Binding-site contacts:
Ligand atom N6 contacts residue CYS4958 of chain 1.C at 3.8 Å.
Ligand atom N9 contacts residue MET4954 of chain 1.C at 3.8 Å.
Ligand atom N7 contacts residue PHE4959 of chain 1.C at 3.3 Å (h-bond).
Ligand atom O4' contacts residue MET4954 of chain 1.C at 3.3 Å (h-bond).
Ligand atom O3G contacts residue LYS4211 of chain 1.C at 4.1 Å.
Ligand atom C6 contacts residue HIS4983 of chain 1.C at 3.8 Å.
Ligand atom N9 contacts residue THR4979 of chain 1.C at 3.9 Å.
Ligand atom PG contacts residue ARG4215 of chain 1.C at 4.1 Å.
Ligand atom N7 contacts residue MET4954 of chain 1.C at 4.1 Å.
Ligand atom N6 contacts residue ILE4960 of chain 1.C at 3.8 Å.
Ligand atom C1' contacts residue MET4954 of chain 1.C at 3.5 Å (hydrophobic).
Ligand atom N1 contacts residue HIS4983 of chain 1.C at 3.9 Å.
Ligand atom N1 contacts residue THR4979 of chain 1.C at 3.6 Å.
Ligand atom C2 contacts residue ASN4984 of chain 1.C at 3.7 Å.
Ligand atom C8 contacts residue THR4979 of chain 1.C at 3.5 Å.
Ligand atom N1 contacts residue LEU4985 of chain 1.C at 3.5 Å (h-bond).
Ligand atom O2A contacts residue LYS4214 of chain 1.C at 3.7 Å.
Ligand atom O3A contacts residue LYS4214 of chain 1.C at 4.0 Å.
Ligand atom C8 contacts residue MET4954 of chain 1.C at 3.2 Å (hydrophobic).
Ligand atom C5 contacts residue PHE4959 of chain 1.C at 4.1 Å (hydrophobic).
Ligand atom C8 contacts residue LYS4957 of chain 1.C at 3.5 Å.
Ligand atom N6 contacts residue HIS4983 of chain 1.C at 3.0 Å (h-bond).
Ligand atom O2G contacts residue LYS4214 of chain 1.C at 3.3 Å (salt-bridge).
Ligand atom C2 contacts residue LEU4985 of chain 1.C at 3.6 Å (hydrophobic).
Ligand atom N6 contacts residue PHE4959 of chain 1.C at 3.7 Å.
Ligand atom N7 contacts residue CYS4958 of chain 1.C at 3.6 Å.
Ligand atom C5 contacts residue THR4979 of chain 1.C at 3.7 Å.
Ligand atom C5 contacts residue MET4954 of chain 1.C at 4.0 Å (hydrophobic).
Ligand atom C2 contacts residue THR4979 of chain 1.C at 3.9 Å.
Ligand atom C5' contacts residue MET4954 of chain 1.C at 3.8 Å (hydrophobic).
Ligand atom C4' contacts residue MET4954 of chain 1.C at 4.0 Å (hydrophobic).
Ligand atom O3G contacts residue ARG4215 of chain 1.C at 2.9 Å (salt-bridge).
Ligand atom N7 contacts residue THR4979 of chain 1.C at 3.5 Å.
Ligand atom N1 contacts residue ASN4984 of chain 1.C at 3.8 Å.
Ligand atom N7 contacts residue LYS4957 of chain 1.C at 3.6 Å.
Ligand atom C4 contacts residue MET4954 of chain 1.C at 4.0 Å (hydrophobic).
Ligand atom C6 contacts residue THR4979 of chain 1.C at 4.1 Å.
Ligand atom O2' contacts residue THR4979 of chain 1.C at 3.9 Å.
Ligand atom O2G contacts residue LYS4211 of chain 1.C at 3.2 Å (salt-bridge).
Ligand atom C4 contacts residue THR4979 of chain 1.C at 3.7 Å.

Sequence of chain 1.C:
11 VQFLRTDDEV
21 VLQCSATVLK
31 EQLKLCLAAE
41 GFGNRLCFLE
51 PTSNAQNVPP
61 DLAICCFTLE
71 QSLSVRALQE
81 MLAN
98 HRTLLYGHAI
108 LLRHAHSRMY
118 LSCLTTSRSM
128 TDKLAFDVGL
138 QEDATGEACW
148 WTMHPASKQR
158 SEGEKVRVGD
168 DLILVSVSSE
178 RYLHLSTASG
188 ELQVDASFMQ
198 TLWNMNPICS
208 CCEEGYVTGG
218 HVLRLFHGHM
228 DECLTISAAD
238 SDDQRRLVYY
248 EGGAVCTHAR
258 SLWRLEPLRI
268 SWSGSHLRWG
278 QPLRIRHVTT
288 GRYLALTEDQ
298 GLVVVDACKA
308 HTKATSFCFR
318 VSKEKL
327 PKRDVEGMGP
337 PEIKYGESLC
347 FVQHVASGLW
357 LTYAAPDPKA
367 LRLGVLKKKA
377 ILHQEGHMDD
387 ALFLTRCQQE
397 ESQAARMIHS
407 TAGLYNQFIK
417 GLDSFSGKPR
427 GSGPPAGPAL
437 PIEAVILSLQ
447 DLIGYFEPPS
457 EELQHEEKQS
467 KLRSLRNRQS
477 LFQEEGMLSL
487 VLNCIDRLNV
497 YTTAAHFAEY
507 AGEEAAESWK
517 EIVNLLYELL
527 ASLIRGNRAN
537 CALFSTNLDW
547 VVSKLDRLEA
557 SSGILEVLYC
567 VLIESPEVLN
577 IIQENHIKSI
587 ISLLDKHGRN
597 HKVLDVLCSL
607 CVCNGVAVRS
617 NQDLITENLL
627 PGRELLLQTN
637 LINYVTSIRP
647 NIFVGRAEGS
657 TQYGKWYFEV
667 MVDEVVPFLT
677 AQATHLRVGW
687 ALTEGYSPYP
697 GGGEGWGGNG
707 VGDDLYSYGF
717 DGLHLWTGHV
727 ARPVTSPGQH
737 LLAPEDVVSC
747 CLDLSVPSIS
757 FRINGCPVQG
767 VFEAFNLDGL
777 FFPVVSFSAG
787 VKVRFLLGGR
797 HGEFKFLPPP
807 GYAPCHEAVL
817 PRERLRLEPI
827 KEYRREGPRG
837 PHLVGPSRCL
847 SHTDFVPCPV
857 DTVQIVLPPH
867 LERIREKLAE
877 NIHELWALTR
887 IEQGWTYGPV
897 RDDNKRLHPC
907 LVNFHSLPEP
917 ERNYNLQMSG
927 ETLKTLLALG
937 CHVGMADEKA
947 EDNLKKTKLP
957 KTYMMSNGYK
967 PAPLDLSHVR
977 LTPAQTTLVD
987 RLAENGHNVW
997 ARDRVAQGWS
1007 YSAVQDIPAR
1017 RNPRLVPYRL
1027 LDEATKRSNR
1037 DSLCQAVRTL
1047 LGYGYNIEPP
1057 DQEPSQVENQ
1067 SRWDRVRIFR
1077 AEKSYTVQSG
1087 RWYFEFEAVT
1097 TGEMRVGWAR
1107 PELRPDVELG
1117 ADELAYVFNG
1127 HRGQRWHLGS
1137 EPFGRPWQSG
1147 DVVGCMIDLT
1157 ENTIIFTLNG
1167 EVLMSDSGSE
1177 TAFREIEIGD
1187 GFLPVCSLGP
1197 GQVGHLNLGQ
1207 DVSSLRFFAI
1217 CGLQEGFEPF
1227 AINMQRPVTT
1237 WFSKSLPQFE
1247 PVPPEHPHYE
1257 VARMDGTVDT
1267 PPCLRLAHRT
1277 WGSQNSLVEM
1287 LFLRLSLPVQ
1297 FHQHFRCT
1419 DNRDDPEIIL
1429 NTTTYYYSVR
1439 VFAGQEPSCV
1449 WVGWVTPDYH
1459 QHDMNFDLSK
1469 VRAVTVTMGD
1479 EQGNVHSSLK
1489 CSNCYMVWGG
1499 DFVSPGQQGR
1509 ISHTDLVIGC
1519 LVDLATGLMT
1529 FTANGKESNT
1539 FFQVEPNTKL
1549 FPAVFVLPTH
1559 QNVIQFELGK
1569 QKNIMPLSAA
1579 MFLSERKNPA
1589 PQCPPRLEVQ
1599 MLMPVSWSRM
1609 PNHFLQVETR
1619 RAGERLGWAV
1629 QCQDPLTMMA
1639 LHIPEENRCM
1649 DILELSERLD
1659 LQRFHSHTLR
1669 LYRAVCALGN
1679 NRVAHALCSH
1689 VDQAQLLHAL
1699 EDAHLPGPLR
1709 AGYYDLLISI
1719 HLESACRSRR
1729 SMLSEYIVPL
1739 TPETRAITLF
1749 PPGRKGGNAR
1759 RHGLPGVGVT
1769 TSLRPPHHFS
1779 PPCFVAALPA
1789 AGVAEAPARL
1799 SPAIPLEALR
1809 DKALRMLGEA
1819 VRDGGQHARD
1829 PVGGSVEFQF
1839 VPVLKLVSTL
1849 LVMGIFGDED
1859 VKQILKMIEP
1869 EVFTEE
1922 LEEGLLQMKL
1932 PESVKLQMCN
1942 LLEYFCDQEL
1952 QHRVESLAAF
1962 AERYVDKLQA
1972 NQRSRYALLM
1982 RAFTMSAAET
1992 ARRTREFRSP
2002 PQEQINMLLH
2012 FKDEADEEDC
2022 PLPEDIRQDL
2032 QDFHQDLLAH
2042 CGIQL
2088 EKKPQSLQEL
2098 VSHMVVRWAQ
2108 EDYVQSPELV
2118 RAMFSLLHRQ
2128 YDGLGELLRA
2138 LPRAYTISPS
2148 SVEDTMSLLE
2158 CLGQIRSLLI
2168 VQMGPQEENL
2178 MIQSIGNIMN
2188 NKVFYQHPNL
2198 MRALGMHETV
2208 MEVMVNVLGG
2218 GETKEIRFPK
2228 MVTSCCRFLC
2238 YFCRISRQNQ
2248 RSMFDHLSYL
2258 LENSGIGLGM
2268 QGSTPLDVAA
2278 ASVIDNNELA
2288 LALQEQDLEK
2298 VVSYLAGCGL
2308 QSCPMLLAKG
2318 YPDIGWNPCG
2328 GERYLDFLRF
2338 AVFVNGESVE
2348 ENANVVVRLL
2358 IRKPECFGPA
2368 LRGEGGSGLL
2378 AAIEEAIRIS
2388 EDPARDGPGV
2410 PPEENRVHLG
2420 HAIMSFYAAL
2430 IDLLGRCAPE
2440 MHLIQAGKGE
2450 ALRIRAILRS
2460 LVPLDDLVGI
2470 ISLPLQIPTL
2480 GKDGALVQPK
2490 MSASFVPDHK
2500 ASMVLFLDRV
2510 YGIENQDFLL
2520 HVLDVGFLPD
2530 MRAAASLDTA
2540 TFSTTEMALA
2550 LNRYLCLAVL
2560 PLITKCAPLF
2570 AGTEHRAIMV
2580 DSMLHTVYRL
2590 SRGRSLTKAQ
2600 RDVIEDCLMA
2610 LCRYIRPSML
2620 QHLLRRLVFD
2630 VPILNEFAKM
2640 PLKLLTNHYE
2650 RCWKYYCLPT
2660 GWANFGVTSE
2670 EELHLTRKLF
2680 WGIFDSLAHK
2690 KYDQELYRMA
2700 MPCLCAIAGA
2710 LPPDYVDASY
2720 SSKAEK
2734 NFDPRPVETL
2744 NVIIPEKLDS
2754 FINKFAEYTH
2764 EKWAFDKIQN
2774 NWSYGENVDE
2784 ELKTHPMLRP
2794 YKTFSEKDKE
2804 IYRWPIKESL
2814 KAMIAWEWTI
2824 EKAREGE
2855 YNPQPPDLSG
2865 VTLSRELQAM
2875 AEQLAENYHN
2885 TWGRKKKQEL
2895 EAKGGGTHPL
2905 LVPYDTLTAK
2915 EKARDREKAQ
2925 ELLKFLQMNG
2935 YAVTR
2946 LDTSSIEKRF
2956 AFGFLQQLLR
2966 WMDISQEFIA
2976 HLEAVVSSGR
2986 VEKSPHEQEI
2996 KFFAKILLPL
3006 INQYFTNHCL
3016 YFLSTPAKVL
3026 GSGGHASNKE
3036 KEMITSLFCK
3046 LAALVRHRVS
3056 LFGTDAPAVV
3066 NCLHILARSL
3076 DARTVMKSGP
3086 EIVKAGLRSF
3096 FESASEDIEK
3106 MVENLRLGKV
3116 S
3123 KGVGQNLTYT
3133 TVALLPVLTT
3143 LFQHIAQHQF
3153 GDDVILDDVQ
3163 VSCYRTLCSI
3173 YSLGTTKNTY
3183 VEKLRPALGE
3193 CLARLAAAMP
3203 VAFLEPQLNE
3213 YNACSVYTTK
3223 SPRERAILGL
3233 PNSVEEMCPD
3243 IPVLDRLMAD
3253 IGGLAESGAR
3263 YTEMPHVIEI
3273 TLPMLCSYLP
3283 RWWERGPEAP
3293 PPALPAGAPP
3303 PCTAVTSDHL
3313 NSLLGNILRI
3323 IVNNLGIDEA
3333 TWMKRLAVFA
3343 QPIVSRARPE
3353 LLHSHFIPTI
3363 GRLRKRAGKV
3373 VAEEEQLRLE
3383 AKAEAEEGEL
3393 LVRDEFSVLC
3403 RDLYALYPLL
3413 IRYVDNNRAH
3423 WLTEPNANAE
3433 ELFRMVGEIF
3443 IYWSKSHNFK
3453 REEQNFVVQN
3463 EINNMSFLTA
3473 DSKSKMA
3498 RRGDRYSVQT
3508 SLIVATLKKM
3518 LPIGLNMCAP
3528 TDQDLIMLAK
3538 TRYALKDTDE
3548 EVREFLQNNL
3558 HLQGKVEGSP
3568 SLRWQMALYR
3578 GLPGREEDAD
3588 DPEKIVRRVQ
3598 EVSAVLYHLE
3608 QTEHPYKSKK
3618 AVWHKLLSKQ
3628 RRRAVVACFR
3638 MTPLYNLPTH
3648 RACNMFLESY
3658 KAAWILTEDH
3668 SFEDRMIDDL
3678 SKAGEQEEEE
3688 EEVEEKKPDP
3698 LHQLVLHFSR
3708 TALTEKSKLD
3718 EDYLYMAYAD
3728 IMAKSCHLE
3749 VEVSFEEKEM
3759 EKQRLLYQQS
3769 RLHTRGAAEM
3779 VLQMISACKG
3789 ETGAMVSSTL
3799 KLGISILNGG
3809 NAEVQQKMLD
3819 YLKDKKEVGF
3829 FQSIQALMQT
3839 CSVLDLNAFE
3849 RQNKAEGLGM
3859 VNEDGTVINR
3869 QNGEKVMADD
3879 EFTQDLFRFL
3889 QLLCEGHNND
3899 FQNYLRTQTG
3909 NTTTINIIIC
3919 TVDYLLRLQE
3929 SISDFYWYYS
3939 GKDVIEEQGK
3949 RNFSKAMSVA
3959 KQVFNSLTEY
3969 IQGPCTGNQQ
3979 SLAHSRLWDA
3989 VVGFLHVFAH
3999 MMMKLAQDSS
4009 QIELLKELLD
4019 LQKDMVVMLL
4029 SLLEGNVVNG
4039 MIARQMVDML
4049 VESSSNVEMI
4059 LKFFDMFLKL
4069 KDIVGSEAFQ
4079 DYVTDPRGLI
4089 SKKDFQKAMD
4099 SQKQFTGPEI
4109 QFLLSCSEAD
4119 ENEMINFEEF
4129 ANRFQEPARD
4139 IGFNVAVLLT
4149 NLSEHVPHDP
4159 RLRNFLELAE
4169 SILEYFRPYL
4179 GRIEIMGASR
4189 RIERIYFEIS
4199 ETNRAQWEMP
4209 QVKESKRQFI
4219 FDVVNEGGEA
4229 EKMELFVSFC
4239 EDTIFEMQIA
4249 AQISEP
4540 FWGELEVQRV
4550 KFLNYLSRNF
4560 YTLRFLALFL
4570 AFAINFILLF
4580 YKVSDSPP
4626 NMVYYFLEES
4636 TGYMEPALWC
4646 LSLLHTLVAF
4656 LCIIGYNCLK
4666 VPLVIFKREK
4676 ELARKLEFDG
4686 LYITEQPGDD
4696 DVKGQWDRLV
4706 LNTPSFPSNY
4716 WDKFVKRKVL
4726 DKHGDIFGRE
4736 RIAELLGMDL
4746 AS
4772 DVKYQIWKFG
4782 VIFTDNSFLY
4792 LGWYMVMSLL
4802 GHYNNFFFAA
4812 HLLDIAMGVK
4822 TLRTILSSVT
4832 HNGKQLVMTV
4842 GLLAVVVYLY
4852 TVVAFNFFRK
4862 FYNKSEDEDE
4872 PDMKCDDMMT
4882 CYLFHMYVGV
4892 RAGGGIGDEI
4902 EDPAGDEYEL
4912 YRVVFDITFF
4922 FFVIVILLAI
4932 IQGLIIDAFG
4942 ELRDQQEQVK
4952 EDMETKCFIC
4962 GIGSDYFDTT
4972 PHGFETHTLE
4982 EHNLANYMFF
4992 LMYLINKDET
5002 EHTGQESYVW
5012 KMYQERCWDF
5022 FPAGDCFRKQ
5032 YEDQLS

The protein below binds the small molecule below.
Small molecule (SMILES): Nc1ncnc2c1ncn2[C@@H]1O[C@H](COP(=O)(O)OP(=O)(O)OP(O)(O)=S)[C@@H](O)[C@H]1O